Sequence of chain 1.B:
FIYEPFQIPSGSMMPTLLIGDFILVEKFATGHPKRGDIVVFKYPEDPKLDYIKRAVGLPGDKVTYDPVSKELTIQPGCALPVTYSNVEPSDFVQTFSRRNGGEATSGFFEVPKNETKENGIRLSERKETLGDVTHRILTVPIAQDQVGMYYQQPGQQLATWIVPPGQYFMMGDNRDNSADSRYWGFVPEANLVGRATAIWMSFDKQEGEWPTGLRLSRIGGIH

The protein below binds the small molecule below.
Small molecule (SMILES): CN[C@H](CO)C(=O)N[C@H](C)C(=O)NCC(=O)N(C)[C@@H]1C(=O)N[C@@H](C)C(=O)N[C@H](C(=O)O)Cc2ccc(O)c(c2)-c2cc(O)cc1c2

Binding-site contacts:
Ligand atom O contacts residue PHE11 of chain 1.B at 3.4 Å.
Ligand atom O contacts residue ASP69 of chain 1.B at 3.6 Å.
Ligand atom C23 contacts residue RAM1 of chain 1.F at 2.4 Å.
Ligand atom CA contacts residue GLN12 of chain 1.B at 3.6 Å.
Ligand atom N contacts residue ASP69 of chain 1.B at 2.9 Å (salt-bridge).
Ligand atom OXT contacts residue SER17 of chain 1.B at 3.0 Å (h-bond).
Ligand atom OXT contacts residue SER15 of chain 1.B at 3.1 Å (h-bond).
Ligand atom CB contacts residue GLU9 of chain 1.B at 3.7 Å.
Ligand atom N contacts residue PRO10 of chain 1.B at 3.4 Å (h-bond).
Ligand atom O contacts residue 02U1 of chain 1.E at 3.2 Å.
Ligand atom CB contacts residue TYR70 of chain 1.B at 3.7 Å (hydrophobic).
Ligand atom O contacts residue ILE71 of chain 1.B at 2.6 Å (h-bond).
Ligand atom O contacts residue TYR70 of chain 1.B at 3.1 Å.
Ligand atom O contacts residue LYS72 of chain 1.B at 3.3 Å (salt-bridge).
Ligand atom OXT contacts residue LYS72 of chain 1.B at 3.0 Å (salt-bridge).
Ligand atom O2 contacts residue RAM1 of chain 1.F at 2.6 Å (h-bond).
Ligand atom N contacts residue GLN12 of chain 1.B at 3.2 Å (h-bond).
Ligand atom CZ contacts residue RAM1 of chain 1.F at 3.0 Å.
Ligand atom N contacts residue 02U1 of chain 1.E at 1.4 Å.
Ligand atom C24 contacts residue RAM1 of chain 1.F at 1.4 Å.
Ligand atom CE1 contacts residue RAM1 of chain 1.F at 2.9 Å.
Ligand atom C24 contacts residue PRO14 of chain 1.B at 3.7 Å (hydrophobic).
Ligand atom C contacts residue LYS72 of chain 1.B at 3.5 Å.
Ligand atom O contacts residue ILE71 of chain 1.B at 3.5 Å.
Ligand atom CA contacts residue 02U1 of chain 1.E at 2.5 Å.
Ligand atom C21 contacts residue RAM1 of chain 1.F at 3.7 Å.
Ligand atom C20 contacts residue PRO14 of chain 1.B at 3.6 Å (hydrophobic).
Ligand atom C contacts residue ASP69 of chain 1.B at 3.5 Å.
Ligand atom C20 contacts residue RAM1 of chain 1.F at 3.7 Å.
Ligand atom CB contacts residue ILE71 of chain 1.B at 3.7 Å (hydrophobic).
Ligand atom O contacts residue PRO14 of chain 1.B at 3.2 Å.
Ligand atom C22 contacts residue RAM1 of chain 1.F at 2.4 Å.
Ligand atom O contacts residue GLN12 of chain 1.B at 3.0 Å (h-bond).
Ligand atom OH contacts residue RAM1 of chain 1.F at 2.6 Å (h-bond).
Ligand atom C22 contacts residue PRO14 of chain 1.B at 3.6 Å (hydrophobic).
Ligand atom CA contacts residue ASP69 of chain 1.B at 3.2 Å.
Ligand atom CN contacts residue 02U1 of chain 1.E at 2.4 Å.
Ligand atom O contacts residue GLN12 of chain 1.B at 2.7 Å (h-bond).
Ligand atom OG contacts residue GLU9 of chain 1.B at 2.3 Å (salt-bridge).
Ligand atom C contacts residue 02U1 of chain 1.E at 3.1 Å.